The small molecule below binds the protein below.
Small molecule (SMILES): CC(C)C[C@@H](C=O)NC(=O)[C@H](CC(C)C)NC(=O)[C@H](CC(C)C)NC(=O)[C@H](C)N

Sequence of chain 1.B:
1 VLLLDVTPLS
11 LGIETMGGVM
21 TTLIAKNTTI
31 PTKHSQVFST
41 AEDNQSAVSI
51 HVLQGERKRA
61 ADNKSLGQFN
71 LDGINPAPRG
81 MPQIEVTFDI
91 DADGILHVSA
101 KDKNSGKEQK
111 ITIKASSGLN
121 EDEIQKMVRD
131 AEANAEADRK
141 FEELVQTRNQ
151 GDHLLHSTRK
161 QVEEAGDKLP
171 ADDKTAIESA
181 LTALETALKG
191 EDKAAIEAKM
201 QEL

Sequence of chain 1.A:
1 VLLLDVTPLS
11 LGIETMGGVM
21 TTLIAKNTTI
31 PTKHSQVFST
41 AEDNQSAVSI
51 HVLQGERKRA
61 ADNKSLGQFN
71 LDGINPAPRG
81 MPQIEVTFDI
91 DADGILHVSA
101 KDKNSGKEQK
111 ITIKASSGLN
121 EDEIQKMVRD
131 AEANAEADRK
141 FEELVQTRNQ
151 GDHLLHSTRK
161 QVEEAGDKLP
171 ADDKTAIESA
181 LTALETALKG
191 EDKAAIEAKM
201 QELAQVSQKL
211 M

Binding-site contacts:
Ligand atom C contacts residue MET16 of chain 1.A at 4.1 Å (hydrophobic).
Ligand atom CG contacts residue THR40 of chain 1.A at 3.3 Å.
Ligand atom CD2 contacts residue SER39 of chain 1.A at 4.0 Å.
Ligand atom CD1 contacts residue THR40 of chain 1.A at 3.2 Å.
Ligand atom CG contacts residue MET16 of chain 1.A at 4.0 Å (hydrophobic).
Ligand atom CB contacts residue VAL48 of chain 1.A at 4.1 Å (hydrophobic).
Ligand atom N contacts residue SER39 of chain 1.A at 3.0 Å (h-bond).
Ligand atom CG contacts residue PHE38 of chain 1.A at 3.8 Å (hydrophobic).
Ligand atom CD2 contacts residue PHE38 of chain 1.A at 3.6 Å (hydrophobic).
Ligand atom O contacts residue SER39 of chain 1.A at 3.1 Å (h-bond).
Ligand atom CD1 contacts residue ALA41 of chain 1.A at 3.4 Å (hydrophobic).
Ligand atom C contacts residue GLN45 of chain 1.A at 3.0 Å.
Ligand atom CG contacts residue SER39 of chain 1.A at 3.4 Å.
Ligand atom O contacts residue SER49 of chain 1.A at 3.0 Å (h-bond).
Ligand atom CB contacts residue SER39 of chain 1.A at 3.8 Å.
Ligand atom CG contacts residue ALA41 of chain 1.A at 4.1 Å (hydrophobic).
Ligand atom CD2 contacts residue ILE13 of chain 1.A at 3.7 Å (hydrophobic).
Ligand atom O contacts residue ALA41 of chain 1.A at 3.1 Å (h-bond).
Ligand atom CD2 contacts residue THR40 of chain 1.A at 2.9 Å.
Ligand atom CD1 contacts residue VAL48 of chain 1.A at 3.7 Å (hydrophobic).
Ligand atom CB contacts residue ALA41 of chain 1.A at 3.6 Å (hydrophobic).
Ligand atom CA contacts residue SER39 of chain 1.A at 3.4 Å.
Ligand atom CB contacts residue MET16 of chain 1.A at 4.0 Å (hydrophobic).
Ligand atom O contacts residue MET16 of chain 1.A at 2.9 Å (h-bond).
Ligand atom CB contacts residue THR40 of chain 1.A at 3.3 Å.
Ligand atom CD1 contacts residue PHE38 of chain 1.A at 3.9 Å (hydrophobic).
Ligand atom O contacts residue THR15 of chain 1.A at 3.5 Å.
Ligand atom O contacts residue PHE38 of chain 1.A at 3.5 Å.
Ligand atom CD1 contacts residue SER39 of chain 1.A at 3.9 Å.
Ligand atom CD2 contacts residue THR15 of chain 1.A at 3.9 Å.
Ligand atom O contacts residue VAL48 of chain 1.A at 3.7 Å.
Ligand atom C contacts residue SER39 of chain 1.A at 3.6 Å.
Ligand atom N contacts residue GLN45 of chain 1.A at 4.0 Å.
Ligand atom CD2 contacts residue ALA41 of chain 1.A at 3.8 Å (hydrophobic).
Ligand atom CD1 contacts residue MET16 of chain 1.A at 3.7 Å (hydrophobic).
Ligand atom O contacts residue GLN45 of chain 1.A at 3.2 Å (h-bond).
Ligand atom CB contacts residue GLN146 of chain 1.B at 4.0 Å.
Ligand atom CA contacts residue GLN45 of chain 1.A at 3.4 Å.
Ligand atom CB contacts residue PHE38 of chain 1.A at 3.5 Å (hydrophobic).
Ligand atom O contacts residue THR40 of chain 1.A at 3.8 Å.